Binding-site contacts:
Ligand atom N1 contacts residue GLU325 of chain 1.B at 3.4 Å (salt-bridge).
Ligand atom C6 contacts residue ARG328 of chain 1.B at 3.5 Å.
Ligand atom C4 contacts residue GLU325 of chain 1.B at 3.8 Å.
Ligand atom O4' contacts residue GLU325 of chain 1.A at 3.5 Å.
Ligand atom C2 contacts residue GLU325 of chain 1.B at 3.2 Å.
Ligand atom O3' contacts residue ARG324 of chain 1.B at 3.8 Å.
Ligand atom C5 contacts residue GLU325 of chain 1.A at 3.4 Å.
Ligand atom C3' contacts residue GLU321 of chain 1.B at 3.8 Å.
Ligand atom C2' contacts residue GLU325 of chain 1.B at 3.5 Å.
Ligand atom C2' contacts residue ARG328 of chain 1.A at 3.8 Å.
Ligand atom C5 contacts residue ARG328 of chain 1.B at 3.2 Å.
Ligand atom N6 contacts residue GLU321 of chain 1.A at 3.2 Å.
Ligand atom N6 contacts residue ARG328 of chain 1.B at 3.7 Å.
Ligand atom C3' contacts residue GLU325 of chain 1.B at 3.4 Å.
Ligand atom C8 contacts residue ARG328 of chain 1.B at 3.4 Å.
Ligand atom C1' contacts residue ARG328 of chain 1.A at 3.7 Å.
Ligand atom C2' contacts residue ARG324 of chain 1.B at 3.6 Å.
Ligand atom N3 contacts residue GLU325 of chain 1.A at 3.5 Å.
Ligand atom O4' contacts residue GLU325 of chain 1.B at 3.5 Å.
Ligand atom C2 contacts residue GLU325 of chain 1.A at 3.5 Å.
Ligand atom O5' contacts residue LYS329 of chain 1.A at 3.0 Å.
Ligand atom N1 contacts residue GLU325 of chain 1.A at 3.1 Å (salt-bridge).
Ligand atom O3' contacts residue ARG328 of chain 1.A at 3.2 Å.
Ligand atom C6 contacts residue GLU325 of chain 1.A at 3.3 Å.
Ligand atom C1' contacts residue GLU325 of chain 1.A at 3.7 Å.
Ligand atom C8 contacts residue ARG324 of chain 1.A at 3.8 Å.
Ligand atom C4 contacts residue GLU325 of chain 1.A at 3.3 Å.
Ligand atom N6 contacts residue LYS329 of chain 1.B at 3.7 Å.
Ligand atom C4' contacts residue GLU325 of chain 1.B at 3.4 Å.
Ligand atom N7 contacts residue ARG328 of chain 1.B at 3.1 Å.
Ligand atom C3' contacts residue ARG328 of chain 1.A at 3.7 Å.
Ligand atom C5' contacts residue GLU325 of chain 1.B at 3.0 Å.
Ligand atom N6 contacts residue GLU325 of chain 1.A at 3.7 Å.
Ligand atom N9 contacts residue GLU325 of chain 1.A at 3.7 Å.
Ligand atom O2' contacts residue ARG328 of chain 1.A at 3.2 Å.
Ligand atom O2' contacts residue ARG324 of chain 1.B at 3.5 Å.
Ligand atom O5' contacts residue GLU325 of chain 1.B at 2.6 Å (salt-bridge).
Ligand atom C4' contacts residue ARG328 of chain 1.A at 3.2 Å.
Ligand atom N3 contacts residue GLU325 of chain 1.B at 3.2 Å.
Ligand atom C8 contacts residue GLU325 of chain 1.A at 3.7 Å.

Sequence of chain 1.A:
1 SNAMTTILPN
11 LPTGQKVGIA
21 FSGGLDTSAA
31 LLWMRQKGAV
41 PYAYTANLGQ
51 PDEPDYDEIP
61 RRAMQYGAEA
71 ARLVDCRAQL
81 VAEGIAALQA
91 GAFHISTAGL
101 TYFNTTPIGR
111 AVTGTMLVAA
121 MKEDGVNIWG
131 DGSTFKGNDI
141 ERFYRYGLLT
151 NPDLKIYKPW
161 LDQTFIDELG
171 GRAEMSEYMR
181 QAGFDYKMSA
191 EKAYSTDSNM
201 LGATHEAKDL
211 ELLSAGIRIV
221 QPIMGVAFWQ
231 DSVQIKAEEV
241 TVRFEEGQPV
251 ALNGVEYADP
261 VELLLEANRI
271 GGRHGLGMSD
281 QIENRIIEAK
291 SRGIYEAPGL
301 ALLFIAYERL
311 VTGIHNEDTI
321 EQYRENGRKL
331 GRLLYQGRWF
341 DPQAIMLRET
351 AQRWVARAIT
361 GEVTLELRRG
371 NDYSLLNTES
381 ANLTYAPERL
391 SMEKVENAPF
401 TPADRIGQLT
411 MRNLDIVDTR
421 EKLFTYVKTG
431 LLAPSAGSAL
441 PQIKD

This small molecule binds to this protein.
Small molecule (SMILES): Nc1ncnc2c1ncn2[C@@H]1O[C@H](CO)[C@@H](O)[C@H]1O

Sequence of chain 1.B:
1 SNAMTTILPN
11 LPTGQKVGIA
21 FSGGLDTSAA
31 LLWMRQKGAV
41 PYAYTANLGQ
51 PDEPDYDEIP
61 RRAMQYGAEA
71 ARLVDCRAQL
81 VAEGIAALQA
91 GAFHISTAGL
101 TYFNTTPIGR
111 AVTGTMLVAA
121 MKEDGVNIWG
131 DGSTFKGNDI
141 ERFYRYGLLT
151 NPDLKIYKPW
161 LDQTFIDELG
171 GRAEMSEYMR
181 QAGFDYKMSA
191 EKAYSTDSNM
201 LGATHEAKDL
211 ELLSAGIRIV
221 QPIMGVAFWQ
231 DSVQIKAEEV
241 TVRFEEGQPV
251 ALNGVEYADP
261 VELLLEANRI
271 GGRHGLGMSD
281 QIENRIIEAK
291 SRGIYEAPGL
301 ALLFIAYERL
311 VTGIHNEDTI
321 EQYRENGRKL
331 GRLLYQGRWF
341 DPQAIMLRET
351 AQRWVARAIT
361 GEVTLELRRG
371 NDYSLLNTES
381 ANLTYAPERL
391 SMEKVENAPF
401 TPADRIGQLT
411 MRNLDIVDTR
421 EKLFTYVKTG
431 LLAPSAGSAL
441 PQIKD